Sequence of chain 2.A:
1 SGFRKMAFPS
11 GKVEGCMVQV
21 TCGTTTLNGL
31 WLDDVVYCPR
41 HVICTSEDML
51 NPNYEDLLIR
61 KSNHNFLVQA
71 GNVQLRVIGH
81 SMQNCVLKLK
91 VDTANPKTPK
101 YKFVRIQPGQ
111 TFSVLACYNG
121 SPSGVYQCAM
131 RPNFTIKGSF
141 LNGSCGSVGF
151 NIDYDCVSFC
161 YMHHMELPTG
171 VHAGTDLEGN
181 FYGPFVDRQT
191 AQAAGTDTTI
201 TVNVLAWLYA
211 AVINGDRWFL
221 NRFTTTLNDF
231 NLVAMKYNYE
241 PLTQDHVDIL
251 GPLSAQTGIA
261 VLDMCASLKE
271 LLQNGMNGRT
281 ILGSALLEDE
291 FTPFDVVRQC

The small molecule below binds the protein below.
Small molecule (SMILES): Cn1cnc(Cn2c(=O)nc(Nc3cc4cn(C)nc4cc3Cl)n(Cc3cc(F)c(F)cc3F)c2=O)n1

Sequence of chain 1.A:
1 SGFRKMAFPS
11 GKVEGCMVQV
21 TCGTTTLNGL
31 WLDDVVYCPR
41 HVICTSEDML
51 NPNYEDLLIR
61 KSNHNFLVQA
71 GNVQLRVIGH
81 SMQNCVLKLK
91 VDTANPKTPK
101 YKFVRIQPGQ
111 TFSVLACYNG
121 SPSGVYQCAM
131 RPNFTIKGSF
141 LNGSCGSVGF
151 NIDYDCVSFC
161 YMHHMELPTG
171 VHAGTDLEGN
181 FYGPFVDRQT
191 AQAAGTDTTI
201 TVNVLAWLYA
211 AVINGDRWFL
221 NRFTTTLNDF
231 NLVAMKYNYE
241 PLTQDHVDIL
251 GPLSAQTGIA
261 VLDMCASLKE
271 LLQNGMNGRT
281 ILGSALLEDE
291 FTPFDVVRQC

Binding-site contacts:
Ligand atom N07 contacts residue HIS164 of chain 1.A at 3.6 Å.
Ligand atom C05 contacts residue SER144 of chain 1.A at 3.6 Å.
Ligand atom O36 contacts residue MET165 of chain 1.A at 3.0 Å.
Ligand atom C03 contacts residue GLU166 of chain 1.A at 3.0 Å.
Ligand atom N19 contacts residue THR25 of chain 1.A at 3.5 Å.
Ligand atom C34 contacts residue HIS164 of chain 1.A at 3.1 Å.
Ligand atom C21 contacts residue THR26 of chain 1.A at 3.2 Å.
Ligand atom N02 contacts residue GLU166 of chain 1.A at 3.6 Å.
Ligand atom C29 contacts residue ARG188 of chain 1.A at 3.6 Å.
Ligand atom C18 contacts residue THR24 of chain 1.A at 3.0 Å.
Ligand atom F31 contacts residue HIS41 of chain 1.A at 3.5 Å.
Ligand atom O09 contacts residue CYS145 of chain 1.A at 3.0 Å (h-bond).
Ligand atom O36 contacts residue HIS164 of chain 1.A at 3.4 Å (h-bond).
Ligand atom F33 contacts residue HIS41 of chain 1.A at 3.3 Å.
Ligand atom C01 contacts residue ASN142 of chain 1.A at 3.4 Å.
Ligand atom C06 contacts residue HIS163 of chain 1.A at 3.5 Å.
Ligand atom C32 contacts residue HIS164 of chain 1.A at 3.3 Å.
Ligand atom C20 contacts residue THR26 of chain 1.A at 3.5 Å.
Ligand atom N02 contacts residue LEU141 of chain 1.A at 3.6 Å.
Ligand atom F33 contacts residue HIS164 of chain 1.A at 3.3 Å.
Ligand atom N04 contacts residue SER144 of chain 1.A at 3.5 Å (h-bond).
Ligand atom F33 contacts residue CYS145 of chain 1.A at 3.6 Å.
Ligand atom C30 contacts residue HIS41 of chain 1.A at 3.6 Å.
Ligand atom F28 contacts residue GLN189 of chain 1.A at 2.9 Å.
Ligand atom F31 contacts residue ASP187 of chain 1.A at 3.0 Å.
Ligand atom C34 contacts residue HIS41 of chain 1.A at 3.5 Å.
Ligand atom N04 contacts residue PHE140 of chain 1.A at 3.6 Å.
Ligand atom CL2 contacts residue CYS145 of chain 1.A at 3.4 Å.
Ligand atom C01 contacts residue GLU166 of chain 1.A at 3.6 Å.
Ligand atom N04 contacts residue HIS163 of chain 1.A at 3.2 Å (h-bond).
Ligand atom C32 contacts residue HIS41 of chain 1.A at 3.4 Å.
Ligand atom C03 contacts residue PHE140 of chain 1.A at 3.1 Å (hydrophobic).
Ligand atom N19 contacts residue THR26 of chain 1.A at 3.1 Å (h-bond).
Ligand atom O09 contacts residue SER144 of chain 1.A at 3.1 Å (h-bond).
Ligand atom C06 contacts residue SER144 of chain 1.A at 3.5 Å.
Ligand atom C08 contacts residue CYS145 of chain 1.A at 3.6 Å (hydrophobic).
Ligand atom O09 contacts residue GLY143 of chain 1.A at 2.9 Å (h-bond).
Ligand atom N37 contacts residue LEU141 of chain 1.A at 3.5 Å (h-bond).
Ligand atom O36 contacts residue GLU166 of chain 1.A at 3.2 Å (salt-bridge).
Ligand atom C35 contacts residue HIS164 of chain 1.A at 3.5 Å.